Sequence of chain 1.A:
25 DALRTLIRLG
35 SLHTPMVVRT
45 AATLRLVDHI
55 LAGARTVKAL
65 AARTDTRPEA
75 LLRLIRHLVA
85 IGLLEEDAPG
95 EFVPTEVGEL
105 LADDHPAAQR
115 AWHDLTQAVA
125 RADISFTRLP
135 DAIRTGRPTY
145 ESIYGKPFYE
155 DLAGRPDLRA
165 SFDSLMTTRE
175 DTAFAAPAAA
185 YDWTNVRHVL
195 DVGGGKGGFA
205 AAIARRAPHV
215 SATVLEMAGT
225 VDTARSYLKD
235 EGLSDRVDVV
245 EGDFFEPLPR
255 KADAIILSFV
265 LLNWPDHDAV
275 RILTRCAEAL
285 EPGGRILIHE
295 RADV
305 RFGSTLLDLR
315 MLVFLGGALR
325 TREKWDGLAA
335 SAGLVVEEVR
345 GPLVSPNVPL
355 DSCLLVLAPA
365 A

Sequence of chain 2.A:
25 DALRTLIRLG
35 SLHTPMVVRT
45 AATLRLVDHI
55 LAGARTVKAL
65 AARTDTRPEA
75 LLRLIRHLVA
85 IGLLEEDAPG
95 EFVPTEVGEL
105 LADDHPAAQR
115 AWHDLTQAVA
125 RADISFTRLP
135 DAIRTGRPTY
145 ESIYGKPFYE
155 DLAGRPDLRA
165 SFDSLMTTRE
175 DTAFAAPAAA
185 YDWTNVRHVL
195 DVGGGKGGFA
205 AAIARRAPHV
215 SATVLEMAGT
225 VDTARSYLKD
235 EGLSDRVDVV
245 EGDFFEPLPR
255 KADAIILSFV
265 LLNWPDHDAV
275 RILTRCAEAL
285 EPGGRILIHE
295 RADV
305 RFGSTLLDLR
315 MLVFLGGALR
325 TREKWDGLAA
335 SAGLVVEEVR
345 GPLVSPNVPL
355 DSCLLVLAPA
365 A

Binding-site contacts:
Ligand atom C5 contacts residue ARG314 of chain 2.A at 3.6 Å.
Ligand atom O3 contacts residue TRP116 of chain 2.A at 3.4 Å.
Ligand atom C7 contacts residue TRP116 of chain 2.A at 3.7 Å (hydrophobic).
Ligand atom C14 contacts residue MET315 of chain 2.A at 3.5 Å (hydrophobic).
Ligand atom C22 contacts residue PHE263 of chain 2.A at 3.0 Å (hydrophobic).
Ligand atom O6 contacts residue ARG173 of chain 2.A at 3.2 Å.
Ligand atom C13 contacts residue MET315 of chain 2.A at 3.6 Å (hydrophobic).
Ligand atom C6 contacts residue LEU310 of chain 2.A at 3.6 Å (hydrophobic).
Ligand atom O2 contacts residue LEU310 of chain 2.A at 3.8 Å.
Ligand atom C19 contacts residue ARG173 of chain 2.A at 3.5 Å.
Ligand atom C18 contacts residue LEU311 of chain 2.A at 3.5 Å (hydrophobic).
Ligand atom O7 contacts residue ARG173 of chain 2.A at 3.2 Å.
Ligand atom O7 contacts residue PHE263 of chain 2.A at 3.3 Å.
Ligand atom O5 contacts residue PHE263 of chain 2.A at 3.4 Å.
Ligand atom C22 contacts residue ASN267 of chain 2.A at 3.3 Å.
Ligand atom C3 contacts residue ARG173 of chain 2.A at 3.7 Å.
Ligand atom O1 contacts residue ARG314 of chain 2.A at 3.7 Å.
Ligand atom C22 contacts residue SAH1 of chain 2.B at 3.2 Å.
Ligand atom O3 contacts residue ARG314 of chain 2.A at 3.6 Å (salt-bridge).
Ligand atom O3 contacts residue VAL123 of chain 2.A at 3.3 Å.
Ligand atom C14 contacts residue ASN267 of chain 2.A at 3.6 Å.
Ligand atom C13 contacts residue PHE318 of chain 2.A at 3.8 Å (hydrophobic).
Ligand atom C11 contacts residue MET315 of chain 2.A at 3.7 Å (hydrophobic).
Ligand atom C8 contacts residue TRP116 of chain 2.A at 3.2 Å (hydrophobic).
Ligand atom C20 contacts residue ARG173 of chain 2.A at 3.8 Å.
Ligand atom C19 contacts residue LEU311 of chain 2.A at 3.6 Å (hydrophobic).
Ligand atom C15 contacts residue MET315 of chain 2.A at 3.4 Å (hydrophobic).
Ligand atom C17 contacts residue LEU311 of chain 2.A at 3.7 Å (hydrophobic).
Ligand atom C6 contacts residue GLY307 of chain 2.A at 3.0 Å.
Ligand atom O4 contacts residue ASN267 of chain 2.A at 3.0 Å (h-bond).
Ligand atom O1 contacts residue LEU310 of chain 2.A at 3.5 Å.
Ligand atom C12 contacts residue MET315 of chain 2.A at 3.8 Å (hydrophobic).
Ligand atom C12 contacts residue PHE318 of chain 2.A at 3.6 Å (hydrophobic).
Ligand atom C16 contacts residue MET315 of chain 2.A at 3.5 Å (hydrophobic).
Ligand atom C8 contacts residue ARG314 of chain 2.A at 3.4 Å.
Ligand atom C9 contacts residue TRP116 of chain 2.A at 3.7 Å (hydrophobic).
Ligand atom C13 contacts residue PHE166 of chain 2.A at 3.5 Å (hydrophobic).
Ligand atom C6 contacts residue LEU311 of chain 2.A at 3.8 Å (hydrophobic).
Ligand atom C15 contacts residue ASN267 of chain 2.A at 3.7 Å.
Ligand atom O6 contacts residue PHE263 of chain 2.A at 3.0 Å.

This protein binds this small molecule.
Small molecule (SMILES): CC[C@@]1(O)C[C@H](O)c2c(cc3c(c2O)C(=O)c2c(OC)cccc2C3=O)[C@H]1C(=O)OC